Binding-site contacts:
Ligand atom C16 contacts residue SER294 of chain 1.A at 3.8 Å.
Ligand atom C3 contacts residue PHE298 of chain 1.A at 3.6 Å (hydrophobic).
Ligand atom C20 contacts residue ILE302 of chain 1.A at 3.6 Å (hydrophobic).
Ligand atom C25 contacts residue ASP244 of chain 1.A at 4.0 Å.
Ligand atom C2 contacts residue ILE262 of chain 1.A at 3.8 Å (hydrophobic).
Ligand atom C2 contacts residue PHE298 of chain 1.A at 3.4 Å (hydrophobic).
Ligand atom C6 contacts residue PHE298 of chain 1.A at 3.5 Å (hydrophobic).
Ligand atom N3 contacts residue MET199 of chain 1.A at 3.9 Å.
Ligand atom O1 contacts residue GLN295 of chain 1.A at 3.0 Å (h-bond).
Ligand atom C8 contacts residue GLN295 of chain 1.A at 3.2 Å.
Ligand atom C9 contacts residue MET263 of chain 1.A at 3.9 Å (hydrophobic).
Ligand atom C26 contacts residue MET199 of chain 1.A at 3.8 Å (hydrophobic).
Ligand atom C20 contacts residue MET199 of chain 1.A at 3.8 Å (hydrophobic).
Ligand atom C4 contacts residue PHE298 of chain 1.A at 3.6 Å (hydrophobic).
Ligand atom C14 contacts residue ILE302 of chain 1.A at 3.8 Å (hydrophobic).
Ligand atom C10 contacts residue GLN295 of chain 1.A at 3.2 Å.
Ligand atom C8 contacts residue PHE298 of chain 1.A at 3.8 Å (hydrophobic).
Ligand atom O2 contacts residue MET263 of chain 1.A at 2.6 Å.
Ligand atom O3 contacts residue MET199 of chain 1.A at 3.2 Å.
Ligand atom O2 contacts residue SER294 of chain 1.A at 3.3 Å.
Ligand atom C10 contacts residue SER294 of chain 1.A at 3.6 Å.
Ligand atom C17 contacts residue SER294 of chain 1.A at 3.4 Å.
Ligand atom N1 contacts residue SER294 of chain 1.A at 3.2 Å.
Ligand atom C5 contacts residue PHE298 of chain 1.A at 3.5 Å (hydrophobic).
Ligand atom C1 contacts residue THR259 of chain 1.A at 4.0 Å.
Ligand atom C26 contacts residue ASP244 of chain 1.A at 3.8 Å.
Ligand atom C27 contacts residue LEU245 of chain 1.A at 3.6 Å (hydrophobic).
Ligand atom C13 contacts residue PHE298 of chain 1.A at 3.8 Å (hydrophobic).
Ligand atom O1 contacts residue PHE298 of chain 1.A at 3.7 Å.
Ligand atom N1 contacts residue MET283 of chain 1.A at 3.5 Å.
Ligand atom C16 contacts residue PHE298 of chain 1.A at 3.8 Å (hydrophobic).
Ligand atom C1 contacts residue GLN295 of chain 1.A at 3.8 Å.
Ligand atom C9 contacts residue GLN295 of chain 1.A at 2.9 Å.
Ligand atom C10 contacts residue MET263 of chain 1.A at 3.3 Å (hydrophobic).
Ligand atom C22 contacts residue MET199 of chain 1.A at 3.6 Å (hydrophobic).
Ligand atom C20 contacts residue PHE298 of chain 1.A at 4.0 Å (hydrophobic).
Ligand atom O2 contacts residue VAL291 of chain 1.A at 3.8 Å.
Ligand atom C7 contacts residue PHE298 of chain 1.A at 3.6 Å (hydrophobic).
Ligand atom O2 contacts residue GLN295 of chain 1.A at 2.8 Å (h-bond).
Ligand atom O1 contacts residue ILE262 of chain 1.A at 3.6 Å.

Sequence of chain 1.A:
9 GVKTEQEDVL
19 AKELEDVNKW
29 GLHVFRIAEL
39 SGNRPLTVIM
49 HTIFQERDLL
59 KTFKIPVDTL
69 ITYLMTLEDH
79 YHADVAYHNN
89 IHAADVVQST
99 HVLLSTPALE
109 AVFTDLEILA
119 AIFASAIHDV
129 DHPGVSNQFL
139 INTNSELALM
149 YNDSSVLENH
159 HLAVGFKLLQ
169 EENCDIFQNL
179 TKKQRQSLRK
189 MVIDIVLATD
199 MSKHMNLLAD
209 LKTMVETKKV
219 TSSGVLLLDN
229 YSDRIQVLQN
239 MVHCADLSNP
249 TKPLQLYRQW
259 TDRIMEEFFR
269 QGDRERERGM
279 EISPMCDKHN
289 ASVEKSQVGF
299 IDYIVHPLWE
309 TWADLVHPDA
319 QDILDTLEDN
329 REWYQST

This small molecule binds to this protein.
Small molecule (SMILES): COc1ccc(C2=NN(C(C)C)C(=O)[C@@H]3CC=CC[C@H]23)cc1C#CC(=O)NCc1ccccc1